Sequence of chain 1.A:
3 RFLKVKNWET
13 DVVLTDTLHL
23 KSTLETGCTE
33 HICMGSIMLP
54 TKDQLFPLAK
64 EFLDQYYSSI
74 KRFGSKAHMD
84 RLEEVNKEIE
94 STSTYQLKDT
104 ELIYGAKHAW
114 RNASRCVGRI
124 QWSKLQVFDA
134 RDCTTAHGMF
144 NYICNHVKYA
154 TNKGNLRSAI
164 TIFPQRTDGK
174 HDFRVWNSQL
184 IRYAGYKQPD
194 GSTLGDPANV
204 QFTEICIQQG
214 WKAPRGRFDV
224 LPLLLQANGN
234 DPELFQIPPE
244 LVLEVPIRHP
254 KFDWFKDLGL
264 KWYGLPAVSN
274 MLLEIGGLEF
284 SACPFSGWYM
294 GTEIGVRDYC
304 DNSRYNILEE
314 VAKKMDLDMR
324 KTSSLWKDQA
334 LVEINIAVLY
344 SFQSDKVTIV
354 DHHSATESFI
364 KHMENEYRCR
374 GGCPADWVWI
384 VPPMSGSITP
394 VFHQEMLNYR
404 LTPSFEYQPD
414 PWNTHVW

The protein below binds the small molecule below.
Small molecule (SMILES): Nc1ccc2ccc(CNCCCc3cncc(F)c3)cc2n1

Sequence of chain 1.B:
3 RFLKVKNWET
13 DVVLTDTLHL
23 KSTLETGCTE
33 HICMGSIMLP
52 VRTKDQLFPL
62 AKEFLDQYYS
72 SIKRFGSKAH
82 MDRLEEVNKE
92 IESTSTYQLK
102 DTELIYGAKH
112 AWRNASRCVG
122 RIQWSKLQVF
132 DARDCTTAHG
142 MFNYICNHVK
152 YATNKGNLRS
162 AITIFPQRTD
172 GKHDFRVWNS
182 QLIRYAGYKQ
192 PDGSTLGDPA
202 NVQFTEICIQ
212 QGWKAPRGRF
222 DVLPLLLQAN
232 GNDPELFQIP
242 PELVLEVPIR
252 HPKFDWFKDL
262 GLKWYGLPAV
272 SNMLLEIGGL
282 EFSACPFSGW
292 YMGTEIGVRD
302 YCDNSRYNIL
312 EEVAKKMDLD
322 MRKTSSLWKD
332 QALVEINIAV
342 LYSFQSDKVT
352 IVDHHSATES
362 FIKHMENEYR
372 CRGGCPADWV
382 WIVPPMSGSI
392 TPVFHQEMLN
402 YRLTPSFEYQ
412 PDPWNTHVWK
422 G

Binding-site contacts:
Ligand atom C11 contacts residue HEM1 of chain 1.H at 2.9 Å.
Ligand atom F23 contacts residue TYR410 of chain 1.B at 3.7 Å.
Ligand atom C03 contacts residue HEM1 of chain 1.H at 2.9 Å.
Ligand atom C02 contacts residue TRP291 of chain 1.B at 4.0 Å (hydrophobic).
Ligand atom C08 contacts residue HEM1 of chain 1.H at 3.5 Å.
Ligand atom C08 contacts residue VAL271 of chain 1.B at 3.5 Å (hydrophobic).
Ligand atom C22 contacts residue MET40 of chain 1.B at 3.8 Å (hydrophobic).
Ligand atom C06 contacts residue HEM1 of chain 1.H at 3.4 Å.
Ligand atom N12 contacts residue HEM1 of chain 1.H at 3.0 Å (h-bond).
Ligand atom N01 contacts residue HEM1 of chain 1.H at 4.0 Å.
Ligand atom C10 contacts residue HEM1 of chain 1.H at 3.9 Å.
Ligand atom N02 contacts residue HEM1 of chain 1.H at 3.6 Å.
Ligand atom N02 contacts residue GLU296 of chain 1.B at 2.7 Å (salt-bridge).
Ligand atom C14 contacts residue TYR410 of chain 1.B at 4.0 Å (hydrophobic).
Ligand atom C04 contacts residue HEM1 of chain 1.H at 3.1 Å.
Ligand atom C09 contacts residue HEM1 of chain 1.H at 3.3 Å.
Ligand atom C23 contacts residue MET40 of chain 1.B at 3.4 Å (hydrophobic).
Ligand atom C02 contacts residue GLU296 of chain 1.B at 3.4 Å.
Ligand atom N02 contacts residue PRO269 of chain 1.B at 3.7 Å.
Ligand atom F23 contacts residue MET40 of chain 1.B at 3.6 Å.
Ligand atom C07 contacts residue HEM1 of chain 1.H at 3.6 Å.
Ligand atom C10 contacts residue GLU296 of chain 1.B at 3.5 Å.
Ligand atom C13 contacts residue HEM1 of chain 1.H at 3.2 Å.
Ligand atom C14 contacts residue HEM1 of chain 1.H at 3.4 Å.
Ligand atom N02 contacts residue TYR292 of chain 1.B at 3.8 Å.
Ligand atom C06 contacts residue VAL271 of chain 1.B at 3.5 Å (hydrophobic).
Ligand atom C24 contacts residue MET40 of chain 1.B at 3.7 Å (hydrophobic).
Ligand atom C22 contacts residue TRP10 of chain 1.A at 3.4 Å (hydrophobic).
Ligand atom N21 contacts residue TRP10 of chain 1.A at 3.6 Å.
Ligand atom N01 contacts residue GLU296 of chain 1.B at 2.7 Å (salt-bridge).
Ligand atom F23 contacts residue LEU41 of chain 1.B at 3.2 Å.
Ligand atom C06 contacts residue PHE288 of chain 1.B at 3.8 Å (hydrophobic).
Ligand atom C05 contacts residue HEM1 of chain 1.H at 3.7 Å.
Ligand atom C05 contacts residue VAL271 of chain 1.B at 4.1 Å (hydrophobic).
Ligand atom C02 contacts residue HEM1 of chain 1.H at 3.6 Å.
Ligand atom N02 contacts residue TRP291 of chain 1.B at 2.8 Å (h-bond).
Ligand atom C24 contacts residue TYR410 of chain 1.B at 3.7 Å (hydrophobic).
Ligand atom C07 contacts residue VAL271 of chain 1.B at 3.2 Å (hydrophobic).
Ligand atom C09 contacts residue GLU296 of chain 1.B at 3.4 Å.
Ligand atom C14 contacts residue TRP382 of chain 1.B at 3.9 Å (hydrophobic).